A small-molecule ligand and the protein it binds are described below.
Small molecule (SMILES): Nc1ncnc2c1ncn2[C@@H]1O[C@H](CO[P](=O)(O)OS(=O)(=O)O)[C@@H](OP(=O)(O)O)[C@H]1O

Sequence of chain 1.C:
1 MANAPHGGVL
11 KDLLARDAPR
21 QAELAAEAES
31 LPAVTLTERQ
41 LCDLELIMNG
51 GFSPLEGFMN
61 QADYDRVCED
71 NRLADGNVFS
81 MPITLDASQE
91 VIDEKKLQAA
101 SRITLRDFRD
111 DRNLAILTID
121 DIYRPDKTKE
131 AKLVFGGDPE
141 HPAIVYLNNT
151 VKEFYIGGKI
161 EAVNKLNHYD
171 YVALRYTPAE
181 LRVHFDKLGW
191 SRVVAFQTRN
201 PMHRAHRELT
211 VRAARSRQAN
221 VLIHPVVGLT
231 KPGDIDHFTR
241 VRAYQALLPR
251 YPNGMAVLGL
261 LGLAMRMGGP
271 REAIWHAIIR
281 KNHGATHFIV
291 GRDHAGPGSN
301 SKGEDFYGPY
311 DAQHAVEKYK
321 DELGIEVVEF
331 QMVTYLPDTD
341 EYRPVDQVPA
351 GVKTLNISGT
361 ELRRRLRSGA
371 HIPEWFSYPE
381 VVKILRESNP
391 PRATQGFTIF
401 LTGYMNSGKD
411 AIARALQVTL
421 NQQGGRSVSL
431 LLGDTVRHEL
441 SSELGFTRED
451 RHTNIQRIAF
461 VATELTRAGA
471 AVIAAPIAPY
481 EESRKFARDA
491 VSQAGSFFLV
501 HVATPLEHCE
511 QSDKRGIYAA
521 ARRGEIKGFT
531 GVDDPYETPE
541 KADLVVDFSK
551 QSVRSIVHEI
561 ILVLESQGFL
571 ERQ

Binding-site contacts:
Ligand atom O5P contacts residue ARG437 of chain 1.C at 2.8 Å (salt-bridge).
Ligand atom OS2 contacts residue ARG437 of chain 1.C at 3.1 Å (salt-bridge).
Ligand atom N1 contacts residue ARG451 of chain 1.C at 2.8 Å (salt-bridge).
Ligand atom C5 contacts residue PHE529 of chain 1.C at 3.6 Å (hydrophobic).
Ligand atom C2 contacts residue ARG451 of chain 1.C at 3.4 Å.
Ligand atom OS3 contacts residue PRO479 of chain 1.C at 3.2 Å.
Ligand atom O2' contacts residue PHE529 of chain 1.C at 3.8 Å.
Ligand atom O4' contacts residue PHE446 of chain 1.C at 3.6 Å.
Ligand atom N6 contacts residue PHE446 of chain 1.C at 3.6 Å.
Ligand atom O5' contacts residue PHE446 of chain 1.C at 3.8 Å.
Ligand atom N6 contacts residue ARG451 of chain 1.C at 3.6 Å (salt-bridge).
Ligand atom N6 contacts residue LYS527 of chain 1.C at 3.1 Å (salt-bridge).
Ligand atom C4 contacts residue PHE529 of chain 1.C at 3.5 Å (hydrophobic).
Ligand atom N3 contacts residue PHE529 of chain 1.C at 3.6 Å.
Ligand atom O3P contacts residue ASP434 of chain 1.C at 2.9 Å.
Ligand atom N1 contacts residue PHE446 of chain 1.C at 3.6 Å.
Ligand atom N3 contacts residue PHE446 of chain 1.C at 3.6 Å.
Ligand atom N6 contacts residue PHE529 of chain 1.C at 3.7 Å.
Ligand atom OS2 contacts residue ASN454 of chain 1.C at 3.2 Å (h-bond).
Ligand atom N1 contacts residue PHE529 of chain 1.C at 3.6 Å.
Ligand atom O2P contacts residue ARG515 of chain 1.C at 2.9 Å (salt-bridge).
Ligand atom C2 contacts residue PHE446 of chain 1.C at 3.7 Å (hydrophobic).
Ligand atom OS1 contacts residue ILE477 of chain 1.C at 3.5 Å (h-bond).
Ligand atom N9 contacts residue PHE446 of chain 1.C at 3.5 Å.
Ligand atom O4P contacts residue ILE477 of chain 1.C at 2.9 Å (h-bond).
Ligand atom N7 contacts residue PHE446 of chain 1.C at 3.5 Å.
Ligand atom C6 contacts residue PHE446 of chain 1.C at 3.5 Å (hydrophobic).
Ligand atom OS1 contacts residue ALA478 of chain 1.C at 3.1 Å (h-bond).
Ligand atom C5 contacts residue PHE446 of chain 1.C at 3.5 Å (hydrophobic).
Ligand atom C8 contacts residue PHE446 of chain 1.C at 3.4 Å (hydrophobic).
Ligand atom OS2 contacts residue ARG451 of chain 1.C at 3.6 Å.
Ligand atom O1P contacts residue ARG515 of chain 1.C at 3.2 Å (salt-bridge).
Ligand atom C6 contacts residue ARG451 of chain 1.C at 3.5 Å.
Ligand atom N6 contacts residue GLY528 of chain 1.C at 3.3 Å (h-bond).
Ligand atom O4P contacts residue PRO476 of chain 1.C at 3.6 Å.
Ligand atom O5P contacts residue ASN454 of chain 1.C at 3.0 Å (h-bond).
Ligand atom OS1 contacts residue ILE455 of chain 1.C at 3.6 Å.
Ligand atom C4 contacts residue PHE446 of chain 1.C at 3.3 Å (hydrophobic).
Ligand atom OS3 contacts residue ARG451 of chain 1.C at 2.9 Å (salt-bridge).
Ligand atom C6 contacts residue PHE529 of chain 1.C at 3.5 Å (hydrophobic).